A protein and the small-molecule ligand that binds it are described below.
Small molecule (SMILES): CCC(=O)N(C)CCOc1c(N)ncnc1-c1cc(F)cc(NC(=O)c2ccc(C3CC3)cc2F)c1C

Binding-site contacts:
Ligand atom F18 contacts residue GLY26 of chain 1.A at 3.0 Å.
Ligand atom C22 contacts residue ASP156 of chain 1.A at 3.4 Å.
Ligand atom C29 contacts residue SER160 of chain 1.A at 3.6 Å.
Ligand atom C25 contacts residue ASN143 of chain 1.A at 3.5 Å.
Ligand atom C16 contacts residue LYS47 of chain 1.A at 3.6 Å.
Ligand atom F27 contacts residue LYS47 of chain 1.A at 3.3 Å.
Ligand atom C13 contacts residue VAL33 of chain 1.A at 3.5 Å (hydrophobic).
Ligand atom C30 contacts residue VAL163 of chain 1.A at 3.6 Å (hydrophobic).
Ligand atom C36 contacts residue CYS98 of chain 1.A at 2.7 Å (hydrophobic).
Ligand atom C29 contacts residue TYR168 of chain 1.A at 3.5 Å (hydrophobic).
Ligand atom F27 contacts residue LEU159 of chain 1.A at 3.6 Å.
Ligand atom C11 contacts residue VAL33 of chain 1.A at 3.6 Å (hydrophobic).
Ligand atom C37 contacts residue CYS98 of chain 1.A at 1.8 Å (hydrophobic).
Ligand atom O21 contacts residue VAL33 of chain 1.A at 3.6 Å.
Ligand atom C20 contacts residue ASP156 of chain 1.A at 3.5 Å.
Ligand atom N8 contacts residue MET94 of chain 1.A at 2.7 Å (h-bond).
Ligand atom C30 contacts residue SER160 of chain 1.A at 3.6 Å.
Ligand atom C2 contacts residue ALA45 of chain 1.A at 3.5 Å (hydrophobic).
Ligand atom N17 contacts residue ASP156 of chain 1.A at 3.5 Å (salt-bridge).
Ligand atom C28 contacts residue ASP138 of chain 1.A at 3.7 Å.
Ligand atom C4 contacts residue MET94 of chain 1.A at 3.6 Å (hydrophobic).
Ligand atom N1 contacts residue LEU145 of chain 1.A at 3.6 Å.
Ligand atom C33 contacts residue CYS98 of chain 1.A at 3.4 Å (hydrophobic).
Ligand atom C28 contacts residue TYR168 of chain 1.A at 3.5 Å (hydrophobic).
Ligand atom C2 contacts residue LEU145 of chain 1.A at 3.4 Å (hydrophobic).
Ligand atom C2 contacts residue GLU92 of chain 1.A at 3.4 Å.
Ligand atom C19 contacts residue LYS47 of chain 1.A at 3.4 Å.
Ligand atom C31 contacts residue LEU25 of chain 1.A at 3.5 Å (hydrophobic).
Ligand atom N3 contacts residue MET94 of chain 1.A at 3.1 Å (h-bond).
Ligand atom F18 contacts residue THR27 of chain 1.A at 3.3 Å.
Ligand atom F18 contacts residue VAL33 of chain 1.A at 3.4 Å.
Ligand atom C24 contacts residue GLN29 of chain 1.A at 3.6 Å.
Ligand atom F27 contacts residue ASP156 of chain 1.A at 3.2 Å.
Ligand atom O35 contacts residue CYS98 of chain 1.A at 3.1 Å (h-bond).
Ligand atom C16 contacts residue ASP156 of chain 1.A at 3.3 Å.
Ligand atom O21 contacts residue LYS47 of chain 1.A at 2.9 Å (salt-bridge).
Ligand atom C16 contacts residue SER155 of chain 1.A at 3.4 Å.
Ligand atom C12 contacts residue VAL33 of chain 1.A at 3.4 Å (hydrophobic).
Ligand atom C30 contacts residue TYR168 of chain 1.A at 3.2 Å (hydrophobic).
Ligand atom F27 contacts residue PHE30 of chain 1.A at 3.5 Å.

Sequence of chain 1.A:
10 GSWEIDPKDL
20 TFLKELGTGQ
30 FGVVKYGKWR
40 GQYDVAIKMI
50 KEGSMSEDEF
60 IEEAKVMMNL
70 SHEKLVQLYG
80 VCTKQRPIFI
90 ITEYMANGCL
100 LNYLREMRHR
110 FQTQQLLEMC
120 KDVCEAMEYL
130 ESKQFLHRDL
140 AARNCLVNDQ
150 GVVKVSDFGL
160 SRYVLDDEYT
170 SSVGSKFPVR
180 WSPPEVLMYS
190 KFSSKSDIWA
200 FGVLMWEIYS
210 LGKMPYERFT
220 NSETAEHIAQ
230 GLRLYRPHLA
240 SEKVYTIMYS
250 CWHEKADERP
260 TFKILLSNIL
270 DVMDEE